Sequence of chain 5.C:
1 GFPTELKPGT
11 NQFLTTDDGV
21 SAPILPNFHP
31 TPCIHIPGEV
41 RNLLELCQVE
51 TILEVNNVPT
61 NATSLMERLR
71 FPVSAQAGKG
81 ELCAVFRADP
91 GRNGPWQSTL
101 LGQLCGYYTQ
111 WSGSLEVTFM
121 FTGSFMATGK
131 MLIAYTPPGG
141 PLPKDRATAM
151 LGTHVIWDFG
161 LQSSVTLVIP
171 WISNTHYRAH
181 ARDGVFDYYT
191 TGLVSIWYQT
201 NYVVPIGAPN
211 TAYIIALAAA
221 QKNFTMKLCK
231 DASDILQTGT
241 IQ

Sequence of chain 1.C:
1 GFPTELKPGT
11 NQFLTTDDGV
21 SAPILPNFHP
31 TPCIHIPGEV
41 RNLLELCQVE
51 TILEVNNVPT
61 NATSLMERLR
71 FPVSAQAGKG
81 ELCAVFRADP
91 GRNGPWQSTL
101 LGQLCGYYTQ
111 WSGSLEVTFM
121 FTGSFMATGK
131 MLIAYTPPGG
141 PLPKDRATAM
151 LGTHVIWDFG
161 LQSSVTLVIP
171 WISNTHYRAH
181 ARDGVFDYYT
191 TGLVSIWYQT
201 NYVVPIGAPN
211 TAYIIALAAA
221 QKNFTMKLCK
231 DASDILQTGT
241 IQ

Binding-site contacts:
Ligand atom CAJ contacts residue PHE155 of chain 5.A at 3.7 Å (hydrophobic).
Ligand atom OAD contacts residue ALA275 of chain 5.A at 3.2 Å.
Ligand atom CAG contacts residue ASN228 of chain 5.A at 3.6 Å.
Ligand atom CAL contacts residue PHE155 of chain 5.A at 3.6 Å (hydrophobic).
Ligand atom CAP contacts residue ILE111 of chain 5.A at 3.8 Å (hydrophobic).
Ligand atom CBB contacts residue ILE111 of chain 5.A at 3.6 Å (hydrophobic).
Ligand atom NAC contacts residue ASP112 of chain 5.A at 2.5 Å (salt-bridge).
Ligand atom OAE contacts residue ILE113 of chain 5.A at 3.3 Å (h-bond).
Ligand atom CAH contacts residue ASN228 of chain 5.A at 3.4 Å.
Ligand atom CAG contacts residue GLN202 of chain 5.A at 3.3 Å.
Ligand atom CAN contacts residue PHE155 of chain 5.A at 3.8 Å (hydrophobic).
Ligand atom CAI contacts residue PHE135 of chain 5.A at 3.7 Å (hydrophobic).
Ligand atom NAC contacts residue THR114 of chain 5.A at 3.3 Å (h-bond).
Ligand atom CAT contacts residue TRP203 of chain 5.A at 3.6 Å (hydrophobic).
Ligand atom CAA contacts residue TYR153 of chain 5.A at 3.5 Å (hydrophobic).
Ligand atom CAT contacts residue ASN228 of chain 5.A at 3.5 Å.
Ligand atom OAD contacts residue LYS274 of chain 5.A at 3.1 Å (salt-bridge).
Ligand atom CAY contacts residue ASP112 of chain 5.A at 3.8 Å.
Ligand atom CAA contacts residue VAL179 of chain 5.A at 3.2 Å (hydrophobic).
Ligand atom CAN contacts residue PRO177 of chain 5.A at 3.4 Å (hydrophobic).
Ligand atom CAL contacts residue ILE111 of chain 5.A at 3.7 Å (hydrophobic).
Ligand atom CAZ contacts residue TRP203 of chain 5.A at 3.5 Å (hydrophobic).
Ligand atom CAH contacts residue TRP203 of chain 5.A at 3.5 Å (hydrophobic).
Ligand atom CAF contacts residue PHE137 of chain 5.A at 3.8 Å (hydrophobic).
Ligand atom OAE contacts residue ASP112 of chain 5.A at 3.6 Å.
Ligand atom CAH contacts residue GLN202 of chain 5.A at 3.2 Å.
Ligand atom NBG contacts residue TRP203 of chain 5.A at 3.3 Å.
Ligand atom CBC contacts residue TRP203 of chain 5.A at 3.6 Å (hydrophobic).
Ligand atom CAO contacts residue ILE111 of chain 5.A at 3.8 Å (hydrophobic).
Ligand atom OAX contacts residue ILE111 of chain 5.A at 3.5 Å.
Ligand atom CAY contacts residue THR114 of chain 5.A at 3.8 Å.
Ligand atom CBC contacts residue ASN228 of chain 5.A at 3.8 Å.
Ligand atom CAS contacts residue TYR201 of chain 5.A at 3.5 Å (hydrophobic).
Ligand atom CAS contacts residue TRP203 of chain 5.A at 3.8 Å (hydrophobic).
Ligand atom NAU contacts residue PHE155 of chain 5.A at 3.7 Å.
Ligand atom CAA contacts residue PRO177 of chain 5.A at 3.5 Å (hydrophobic).
Ligand atom OAX contacts residue MET195 of chain 5.A at 3.6 Å.
Ligand atom CAG contacts residue TRP203 of chain 5.A at 3.7 Å (hydrophobic).
Ligand atom CAK contacts residue PHE135 of chain 5.A at 3.6 Å (hydrophobic).
Ligand atom CAA contacts residue SER178 of chain 5.A at 3.5 Å.

Sequence of chain 5.A:
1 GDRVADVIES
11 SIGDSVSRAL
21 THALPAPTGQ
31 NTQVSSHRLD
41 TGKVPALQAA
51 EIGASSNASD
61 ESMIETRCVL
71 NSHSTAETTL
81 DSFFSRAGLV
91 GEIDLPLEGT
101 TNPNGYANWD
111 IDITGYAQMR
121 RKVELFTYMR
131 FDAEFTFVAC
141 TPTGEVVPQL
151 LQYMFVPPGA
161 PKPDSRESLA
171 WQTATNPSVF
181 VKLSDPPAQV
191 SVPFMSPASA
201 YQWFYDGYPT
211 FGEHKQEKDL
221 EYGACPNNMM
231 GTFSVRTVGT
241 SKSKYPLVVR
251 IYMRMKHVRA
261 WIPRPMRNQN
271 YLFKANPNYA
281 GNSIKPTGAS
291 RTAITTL

A small-molecule ligand and the protein it binds are described below.
Small molecule (SMILES): CCO/N=C/c1ccc(OCC[C@@H](C)CCN2CCN(c3ccnc(C(N)=O)c3)C2=O)cc1